This protein binds this small molecule.
Small molecule (SMILES): [H]/N=C(/N)c1ccsc1

Sequence of chain 1.A:
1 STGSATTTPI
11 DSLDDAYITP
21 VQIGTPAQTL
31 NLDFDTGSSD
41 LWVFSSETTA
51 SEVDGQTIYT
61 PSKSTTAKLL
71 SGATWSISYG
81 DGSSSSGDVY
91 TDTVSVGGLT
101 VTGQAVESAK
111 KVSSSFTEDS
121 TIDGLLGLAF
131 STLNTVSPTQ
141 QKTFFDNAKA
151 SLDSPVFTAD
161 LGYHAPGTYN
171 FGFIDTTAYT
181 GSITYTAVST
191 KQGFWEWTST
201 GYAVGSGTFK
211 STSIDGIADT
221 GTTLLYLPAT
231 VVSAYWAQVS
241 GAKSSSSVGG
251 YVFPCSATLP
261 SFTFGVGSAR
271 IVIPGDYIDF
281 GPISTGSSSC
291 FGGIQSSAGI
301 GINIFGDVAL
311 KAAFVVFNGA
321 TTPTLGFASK

Binding-site contacts:
Ligand atom C1 contacts residue ASP81 of chain 1.A at 3.9 Å.
Ligand atom C1 contacts residue PHE116 of chain 1.A at 3.5 Å (hydrophobic).
Ligand atom C1 contacts residue SER83 of chain 1.A at 4.2 Å.
Ligand atom N1 contacts residue SER115 of chain 1.A at 2.9 Å (h-bond).
Ligand atom C2 contacts residue PHE116 of chain 1.A at 3.8 Å (hydrophobic).
Ligand atom C3 contacts residue ASP33 of chain 1.A at 4.2 Å.
Ligand atom C5 contacts residue LEU125 of chain 1.A at 4.2 Å (hydrophobic).
Ligand atom S1 contacts residue LEU125 of chain 1.A at 4.2 Å.
Ligand atom C4 contacts residue PHE116 of chain 1.A at 3.6 Å (hydrophobic).
Ligand atom N1 contacts residue SER83 of chain 1.A at 3.5 Å (h-bond).
Ligand atom C5 contacts residue PHE116 of chain 1.A at 4.2 Å (hydrophobic).
Ligand atom C2 contacts residue SER83 of chain 1.A at 4.0 Å.
Ligand atom C5 contacts residue ILE122 of chain 1.A at 4.3 Å (hydrophobic).
Ligand atom C3 contacts residue ILE122 of chain 1.A at 4.1 Å (hydrophobic).
Ligand atom S1 contacts residue GLY221 of chain 1.A at 4.4 Å.
Ligand atom N2 contacts residue SER115 of chain 1.A at 3.3 Å (h-bond).
Ligand atom C2 contacts residue ASP81 of chain 1.A at 3.8 Å.
Ligand atom S1 contacts residue PHE116 of chain 1.A at 4.4 Å.
Ligand atom C4 contacts residue SER83 of chain 1.A at 3.5 Å.
Ligand atom N1 contacts residue ASP81 of chain 1.A at 2.8 Å (salt-bridge).
Ligand atom C4 contacts residue ASP81 of chain 1.A at 3.5 Å.
Ligand atom C5 contacts residue ASP33 of chain 1.A at 3.2 Å.
Ligand atom C3 contacts residue PHE116 of chain 1.A at 3.8 Å (hydrophobic).
Ligand atom C2 contacts residue SER115 of chain 1.A at 3.5 Å.
Ligand atom S1 contacts residue ASP33 of chain 1.A at 4.2 Å.
Ligand atom N2 contacts residue PHE116 of chain 1.A at 3.5 Å.